Sequence of chain 1.B:
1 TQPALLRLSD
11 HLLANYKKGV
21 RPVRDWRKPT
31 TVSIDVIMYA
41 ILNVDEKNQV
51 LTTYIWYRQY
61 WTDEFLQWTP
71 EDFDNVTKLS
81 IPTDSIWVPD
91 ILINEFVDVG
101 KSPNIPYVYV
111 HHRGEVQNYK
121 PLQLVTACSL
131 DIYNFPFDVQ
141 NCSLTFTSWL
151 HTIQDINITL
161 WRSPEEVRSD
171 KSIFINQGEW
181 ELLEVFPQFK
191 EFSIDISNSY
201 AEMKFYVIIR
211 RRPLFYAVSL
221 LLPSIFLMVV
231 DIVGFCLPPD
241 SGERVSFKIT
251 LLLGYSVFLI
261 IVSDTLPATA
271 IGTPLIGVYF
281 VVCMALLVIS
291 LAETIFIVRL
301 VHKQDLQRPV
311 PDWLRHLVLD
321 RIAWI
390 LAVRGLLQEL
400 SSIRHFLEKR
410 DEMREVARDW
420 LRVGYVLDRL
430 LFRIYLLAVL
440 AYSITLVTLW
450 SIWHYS

Binding-site contacts:
Ligand atom N2 contacts residue TYR206 of chain 1.B at 2.9 Å (h-bond).
Ligand atom C8 contacts residue TYR206 of chain 1.B at 3.7 Å (hydrophobic).
Ligand atom C2 contacts residue TYR206 of chain 1.B at 3.6 Å (hydrophobic).
Ligand atom C1 contacts residue TYR206 of chain 1.B at 3.2 Å (hydrophobic).
Ligand atom C7 contacts residue TYR206 of chain 1.B at 3.5 Å (hydrophobic).
Ligand atom C3 contacts residue TYR206 of chain 1.B at 4.2 Å (hydrophobic).
Ligand atom O7 contacts residue TYR206 of chain 1.B at 4.3 Å.
Ligand atom O5 contacts residue TYR206 of chain 1.B at 4.5 Å.
Ligand atom O7 contacts residue LYS190 of chain 1.B at 3.7 Å.
Ligand atom C8 contacts residue LYS190 of chain 1.B at 3.7 Å.
Ligand atom C1 contacts residue ASN141 of chain 1.B at 3.6 Å.
Ligand atom O5 contacts residue ASN141 of chain 1.B at 4.4 Å.
Ligand atom C7 contacts residue LYS190 of chain 1.B at 4.1 Å.

This small molecule binds to this protein.
Small molecule (SMILES): CC(=O)N[C@H]1[C@H](O[C@H]2[C@H](O)[C@@H](NC(C)=O)CO[C@@H]2CO)O[C@H](CO)[C@@H](O)[C@@H]1O